Sequence of chain 2.A:
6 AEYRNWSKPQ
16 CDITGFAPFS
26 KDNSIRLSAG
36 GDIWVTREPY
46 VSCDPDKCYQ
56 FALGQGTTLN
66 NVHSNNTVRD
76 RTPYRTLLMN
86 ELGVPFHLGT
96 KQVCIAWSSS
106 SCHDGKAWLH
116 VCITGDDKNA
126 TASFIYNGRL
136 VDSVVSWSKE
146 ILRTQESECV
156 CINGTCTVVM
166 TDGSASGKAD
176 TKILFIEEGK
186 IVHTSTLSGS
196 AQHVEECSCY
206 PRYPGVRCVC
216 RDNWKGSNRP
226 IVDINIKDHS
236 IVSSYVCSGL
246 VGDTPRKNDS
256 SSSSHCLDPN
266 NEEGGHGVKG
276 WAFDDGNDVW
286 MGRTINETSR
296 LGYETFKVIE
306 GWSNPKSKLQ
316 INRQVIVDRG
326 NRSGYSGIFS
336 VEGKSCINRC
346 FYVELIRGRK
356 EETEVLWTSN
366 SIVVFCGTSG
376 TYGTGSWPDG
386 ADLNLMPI

The small molecule below binds the protein below.
Small molecule (SMILES): CC(=O)N[C@H]1[C@H]([C@H](O)[C@H](O)CO)O[C@@](O)(C(=O)O)C[C@@H]1O

Binding-site contacts:
Ligand atom C5 contacts residue ASP75 of chain 2.A at 3.8 Å.
Ligand atom C3 contacts residue TYR330 of chain 2.A at 3.4 Å (hydrophobic).
Ligand atom O10 contacts residue ASP75 of chain 2.A at 3.6 Å.
Ligand atom O4 contacts residue ASP75 of chain 2.A at 3.1 Å.
Ligand atom O1A contacts residue ARG295 of chain 2.A at 3.2 Å (salt-bridge).
Ligand atom C1 contacts residue TYR330 of chain 2.A at 2.9 Å (hydrophobic).
Ligand atom C6 contacts residue GLU201 of chain 2.A at 3.8 Å.
Ligand atom O1B contacts residue ARG295 of chain 2.A at 2.6 Å (salt-bridge).
Ligand atom C4 contacts residue GLU43 of chain 2.A at 3.7 Å.
Ligand atom C3 contacts residue GLU43 of chain 2.A at 3.6 Å.
Ligand atom O1B contacts residue HIS271 of chain 2.A at 3.7 Å.
Ligand atom C9 contacts residue GLU200 of chain 2.A at 3.6 Å.
Ligand atom C6 contacts residue TYR330 of chain 2.A at 3.5 Å (hydrophobic).
Ligand atom C4 contacts residue TYR330 of chain 2.A at 3.6 Å (hydrophobic).
Ligand atom O8 contacts residue GLU201 of chain 2.A at 3.9 Å.
Ligand atom C11 contacts residue ARG148 of chain 2.A at 3.6 Å.
Ligand atom C2 contacts residue TYR330 of chain 2.A at 3.1 Å (hydrophobic).
Ligand atom O10 contacts residue ARG76 of chain 2.A at 2.9 Å (salt-bridge).
Ligand atom O1B contacts residue TYR330 of chain 2.A at 3.1 Å (h-bond).
Ligand atom O2 contacts residue ASP75 of chain 2.A at 3.2 Å (salt-bridge).
Ligand atom C8 contacts residue GLU200 of chain 2.A at 3.8 Å.
Ligand atom O7 contacts residue ASP75 of chain 2.A at 3.9 Å.
Ligand atom C11 contacts residue TRP102 of chain 2.A at 3.9 Å (hydrophobic).
Ligand atom O6 contacts residue ARG216 of chain 2.A at 3.6 Å.
Ligand atom C3 contacts residue ASP75 of chain 2.A at 3.5 Å.
Ligand atom O1A contacts residue ARG42 of chain 2.A at 3.0 Å (salt-bridge).
Ligand atom O9 contacts residue ALA170 of chain 2.A at 3.5 Å.
Ligand atom O9 contacts residue GLU200 of chain 2.A at 2.3 Å (salt-bridge).
Ligand atom O8 contacts residue GLU200 of chain 2.A at 2.9 Å (salt-bridge).
Ligand atom O1A contacts residue TYR330 of chain 2.A at 3.2 Å (h-bond).
Ligand atom O9 contacts residue ARG148 of chain 2.A at 3.7 Å.
Ligand atom C9 contacts residue ALA170 of chain 2.A at 3.8 Å (hydrophobic).
Ligand atom C4 contacts residue ASP75 of chain 2.A at 3.8 Å.
Ligand atom O4 contacts residue GLU43 of chain 2.A at 3.5 Å (salt-bridge).
Ligand atom O6 contacts residue TYR330 of chain 2.A at 2.8 Å (h-bond).
Ligand atom O8 contacts residue ARG216 of chain 2.A at 3.9 Å.
Ligand atom C8 contacts residue ARG216 of chain 2.A at 3.8 Å.
Ligand atom C1 contacts residue ARG295 of chain 2.A at 3.4 Å.
Ligand atom O1B contacts residue ARG216 of chain 2.A at 3.1 Å (salt-bridge).
Ligand atom C1 contacts residue ARG216 of chain 2.A at 3.9 Å.